Sequence of chain 3.A:
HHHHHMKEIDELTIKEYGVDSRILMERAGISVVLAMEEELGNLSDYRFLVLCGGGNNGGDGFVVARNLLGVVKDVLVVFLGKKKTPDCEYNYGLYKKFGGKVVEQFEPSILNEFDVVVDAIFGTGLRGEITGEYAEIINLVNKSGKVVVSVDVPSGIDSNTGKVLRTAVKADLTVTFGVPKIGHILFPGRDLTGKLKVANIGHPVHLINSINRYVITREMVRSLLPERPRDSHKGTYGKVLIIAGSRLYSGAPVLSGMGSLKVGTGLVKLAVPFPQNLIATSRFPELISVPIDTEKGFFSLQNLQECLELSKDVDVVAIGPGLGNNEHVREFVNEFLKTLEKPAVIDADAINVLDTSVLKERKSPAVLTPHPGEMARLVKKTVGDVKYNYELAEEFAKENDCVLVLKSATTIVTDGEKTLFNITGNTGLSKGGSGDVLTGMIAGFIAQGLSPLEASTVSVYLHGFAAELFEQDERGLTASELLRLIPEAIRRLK

Binding-site contacts:
Ligand atom O contacts residue LYS204 of chain 3.A at 3.8 Å.
Ligand atom N contacts residue GLU44 of chain 8.A at 3.0 Å (salt-bridge).
Ligand atom C contacts residue LEU203 of chain 3.A at 3.7 Å (hydrophobic).
Ligand atom CE2 contacts residue GLU45 of chain 3.A at 3.4 Å.
Ligand atom CH2 contacts residue ILE37 of chain 8.A at 3.8 Å (hydrophobic).
Ligand atom CB contacts residue GLU44 of chain 8.A at 3.5 Å.
Ligand atom CH2 contacts residue ARG34 of chain 3.A at 3.5 Å.
Ligand atom O contacts residue ASN207 of chain 3.A at 2.8 Å (h-bond).
Ligand atom CA contacts residue GLU44 of chain 8.A at 3.8 Å.
Ligand atom NE1 contacts residue ASN207 of chain 3.A at 3.5 Å (h-bond).
Ligand atom O contacts residue ASN207 of chain 3.A at 3.2 Å (h-bond).
Ligand atom CD1 contacts residue ASN207 of chain 3.A at 3.4 Å.
Ligand atom CZ2 contacts residue ASN74 of chain 8.A at 3.6 Å.
Ligand atom O contacts residue ALA206 of chain 3.A at 3.2 Å.
Ligand atom O contacts residue GLU44 of chain 8.A at 3.8 Å.
Ligand atom CD2 contacts residue VAL40 of chain 8.A at 3.5 Å (hydrophobic).
Ligand atom C contacts residue GLU44 of chain 8.A at 3.1 Å.
Ligand atom CA contacts residue VAL205 of chain 3.A at 3.2 Å (hydrophobic).
Ligand atom CD2 contacts residue LEU41 of chain 3.A at 3.7 Å (hydrophobic).
Ligand atom O contacts residue ASN49 of chain 8.A at 2.8 Å (h-bond).
Ligand atom CZ contacts residue SER38 of chain 3.A at 3.4 Å.
Ligand atom O contacts residue VAL205 of chain 3.A at 3.6 Å (h-bond).
Ligand atom CD2 contacts residue GLU45 of chain 3.A at 3.3 Å.
Ligand atom CE3 contacts residue LEU41 of chain 8.A at 3.8 Å (hydrophobic).
Ligand atom CB contacts residue GLU44 of chain 8.A at 3.0 Å.
Ligand atom CE2 contacts residue VAL40 of chain 8.A at 3.7 Å (hydrophobic).
Ligand atom CA contacts residue VAL205 of chain 3.A at 3.8 Å (hydrophobic).
Ligand atom C contacts residue VAL205 of chain 3.A at 3.5 Å (hydrophobic).
Ligand atom C contacts residue ASN49 of chain 8.A at 3.5 Å.
Ligand atom CZ contacts residue ALA42 of chain 3.A at 3.6 Å (hydrophobic).
Ligand atom CZ2 contacts residue ARG34 of chain 3.A at 3.5 Å.
Ligand atom CA contacts residue GLU44 of chain 8.A at 3.3 Å.
Ligand atom N contacts residue VAL205 of chain 3.A at 2.8 Å (h-bond).
Ligand atom CG contacts residue VAL40 of chain 8.A at 3.6 Å (hydrophobic).
Ligand atom CE2 contacts residue ASN207 of chain 3.A at 3.5 Å.
Ligand atom O contacts residue VAL205 of chain 3.A at 2.9 Å (h-bond).
Ligand atom NE1 contacts residue ASN74 of chain 8.A at 3.0 Å (h-bond).
Ligand atom N contacts residue GLU44 of chain 8.A at 2.9 Å (salt-bridge).
Ligand atom CD1 contacts residue ASN74 of chain 8.A at 3.7 Å.
Ligand atom CZ2 contacts residue ASN207 of chain 3.A at 3.7 Å.

This protein binds this small molecule.
Small molecule (SMILES): CC(C)C[C@H](NC(=O)[C@H](CC1=c2ccccc2=NC1)NC(=O)[C@H](C)NC(=O)[C@@H]1CCCN1C(=O)[C@H](C)N)C(=O)N[C@@H](Cc1ccccc1)C(=O)N[C@@H](CCC(=O)O)C(=O)N[C@@H](C)C=O

Sequence of chain 8.A:
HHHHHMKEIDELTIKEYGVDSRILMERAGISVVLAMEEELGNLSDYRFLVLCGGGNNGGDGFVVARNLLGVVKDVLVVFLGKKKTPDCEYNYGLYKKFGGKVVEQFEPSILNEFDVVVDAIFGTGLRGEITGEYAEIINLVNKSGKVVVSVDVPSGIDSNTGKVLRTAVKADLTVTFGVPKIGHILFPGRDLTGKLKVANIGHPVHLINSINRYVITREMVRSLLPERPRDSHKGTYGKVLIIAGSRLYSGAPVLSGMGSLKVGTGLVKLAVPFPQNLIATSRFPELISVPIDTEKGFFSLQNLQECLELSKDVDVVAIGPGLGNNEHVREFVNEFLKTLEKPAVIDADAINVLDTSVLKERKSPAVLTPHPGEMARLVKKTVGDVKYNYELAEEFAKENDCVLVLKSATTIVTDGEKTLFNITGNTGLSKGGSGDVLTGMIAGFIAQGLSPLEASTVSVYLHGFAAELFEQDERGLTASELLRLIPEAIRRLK